Sequence of chain 1.A:
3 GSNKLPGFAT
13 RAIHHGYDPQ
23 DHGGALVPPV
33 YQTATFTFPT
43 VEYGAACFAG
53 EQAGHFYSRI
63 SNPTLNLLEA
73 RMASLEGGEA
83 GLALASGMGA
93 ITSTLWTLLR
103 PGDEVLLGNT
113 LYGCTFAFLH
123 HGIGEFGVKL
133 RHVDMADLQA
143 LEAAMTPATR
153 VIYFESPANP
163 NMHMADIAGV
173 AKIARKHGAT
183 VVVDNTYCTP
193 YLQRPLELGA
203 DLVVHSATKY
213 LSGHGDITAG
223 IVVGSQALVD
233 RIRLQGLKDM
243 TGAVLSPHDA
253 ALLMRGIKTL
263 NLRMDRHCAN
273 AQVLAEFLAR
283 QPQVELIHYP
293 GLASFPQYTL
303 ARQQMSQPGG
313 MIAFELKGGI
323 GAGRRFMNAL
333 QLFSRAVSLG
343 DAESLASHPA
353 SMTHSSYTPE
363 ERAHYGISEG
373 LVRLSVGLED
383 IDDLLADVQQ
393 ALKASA

Binding-site contacts:
Ligand atom OP1 contacts residue SER208 of chain 1.A at 2.7 Å (h-bond).
Ligand atom C5A contacts residue LYS211 of chain 1.A at 3.5 Å.
Ligand atom N contacts residue LYS211 of chain 1.A at 1.9 Å (salt-bridge).
Ligand atom O2 contacts residue ARG375 of chain 1.A at 3.0 Å (salt-bridge).
Ligand atom CA contacts residue TYR114 of chain 1.A at 3.4 Å (hydrophobic).
Ligand atom P contacts residue GLY89 of chain 1.A at 3.4 Å.
Ligand atom OP2 contacts residue TYR59 of chain 1.B at 2.4 Å (h-bond).
Ligand atom OP4 contacts residue SER208 of chain 1.A at 3.0 Å (h-bond).
Ligand atom CA contacts residue LYS211 of chain 1.A at 2.7 Å.
Ligand atom C contacts residue THR355 of chain 1.A at 3.4 Å.
Ligand atom O3 contacts residue LYS211 of chain 1.A at 3.0 Å (salt-bridge).
Ligand atom C5A contacts residue TYR114 of chain 1.A at 3.5 Å (hydrophobic).
Ligand atom C2 contacts residue ASP186 of chain 1.A at 3.3 Å.
Ligand atom C4 contacts residue LYS211 of chain 1.A at 2.0 Å.
Ligand atom CB contacts residue TYR114 of chain 1.A at 3.5 Å (hydrophobic).
Ligand atom N1 contacts residue ASP186 of chain 1.A at 2.8 Å (salt-bridge).
Ligand atom OP3 contacts residue ARG61 of chain 1.B at 2.7 Å (salt-bridge).
Ligand atom C3 contacts residue LYS211 of chain 1.A at 2.8 Å.
Ligand atom O2 contacts residue SER340 of chain 1.A at 2.8 Å (h-bond).
Ligand atom OP2 contacts residue ARG61 of chain 1.B at 3.1 Å (salt-bridge).
Ligand atom OP1 contacts residue GLY89 of chain 1.A at 2.7 Å (h-bond).
Ligand atom O3 contacts residue ASN161 of chain 1.A at 3.0 Å (h-bond).
Ligand atom CG contacts residue TYR114 of chain 1.A at 3.5 Å (hydrophobic).
Ligand atom OP1 contacts residue THR210 of chain 1.A at 2.8 Å (h-bond).
Ligand atom OP3 contacts residue GLY89 of chain 1.A at 3.2 Å (h-bond).
Ligand atom N contacts residue TYR114 of chain 1.A at 3.1 Å.
Ligand atom CB contacts residue LYS211 of chain 1.A at 3.3 Å.
Ligand atom OP3 contacts residue SER88 of chain 1.A at 3.5 Å.
Ligand atom P contacts residue SER208 of chain 1.A at 3.5 Å.
Ligand atom O1 contacts residue LEU341 of chain 1.A at 3.5 Å.
Ligand atom O1 contacts residue ARG375 of chain 1.A at 2.7 Å (salt-bridge).
Ligand atom SD contacts residue TYR114 of chain 1.A at 3.2 Å (h-bond).
Ligand atom C5 contacts residue LYS211 of chain 1.A at 3.1 Å.
Ligand atom CE contacts residue TYR114 of chain 1.A at 3.4 Å (hydrophobic).
Ligand atom O2 contacts residue THR355 of chain 1.A at 2.8 Å.
Ligand atom OP4 contacts residue GLY89 of chain 1.A at 3.2 Å.
Ligand atom OP3 contacts residue MET90 of chain 1.A at 2.8 Å (h-bond).
Ligand atom C4A contacts residue LYS211 of chain 1.A at 1.1 Å.
Ligand atom C2A contacts residue ASP186 of chain 1.A at 3.0 Å.
Ligand atom O1 contacts residue ASN161 of chain 1.A at 3.0 Å (h-bond).

Sequence of chain 1.B:
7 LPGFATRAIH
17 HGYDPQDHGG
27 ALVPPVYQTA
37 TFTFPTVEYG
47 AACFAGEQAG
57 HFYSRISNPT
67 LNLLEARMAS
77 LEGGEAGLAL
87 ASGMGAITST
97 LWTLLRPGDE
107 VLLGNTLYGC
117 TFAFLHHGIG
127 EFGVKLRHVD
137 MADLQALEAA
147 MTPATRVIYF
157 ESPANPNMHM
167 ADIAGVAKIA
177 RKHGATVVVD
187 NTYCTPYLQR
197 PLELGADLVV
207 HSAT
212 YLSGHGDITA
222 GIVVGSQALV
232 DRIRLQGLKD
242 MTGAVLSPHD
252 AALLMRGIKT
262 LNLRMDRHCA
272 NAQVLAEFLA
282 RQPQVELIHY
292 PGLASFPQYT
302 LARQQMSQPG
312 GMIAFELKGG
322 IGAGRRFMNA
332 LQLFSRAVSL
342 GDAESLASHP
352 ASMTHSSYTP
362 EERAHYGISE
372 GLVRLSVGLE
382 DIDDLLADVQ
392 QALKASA

The protein below binds the small molecule below.
Small molecule (SMILES): CSC/C=C(/NCc1c(COP(=O)(O)O)cnc(C)c1O)C(=O)O